Sequence of chain 1.E:
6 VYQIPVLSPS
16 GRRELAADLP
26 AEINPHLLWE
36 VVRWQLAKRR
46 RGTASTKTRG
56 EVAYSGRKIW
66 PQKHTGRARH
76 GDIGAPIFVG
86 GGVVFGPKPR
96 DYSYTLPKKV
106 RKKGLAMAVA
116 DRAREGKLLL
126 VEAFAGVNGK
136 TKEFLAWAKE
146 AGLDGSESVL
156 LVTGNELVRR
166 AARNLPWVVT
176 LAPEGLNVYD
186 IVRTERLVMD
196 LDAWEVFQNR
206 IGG

This small molecule binds to this protein.
Small molecule (SMILES): NC(=[NH2+])NCCC[C@H](N)C(=O)O

Binding-site contacts:
Ligand atom N contacts residue MG1 of chain 1.RG at 4.3 Å.
Ligand atom C contacts residue MG1 of chain 1.RG at 4.3 Å.
Ligand atom CD contacts residue THR175 of chain 1.E at 3.7 Å.
Ligand atom NE contacts residue THR175 of chain 1.E at 3.2 Å (h-bond).
Ligand atom OXT contacts residue MG1 of chain 1.CTA at 4.5 Å.
Ligand atom OXT contacts residue ARG168 of chain 1.E at 4.2 Å.
Ligand atom OXT contacts residue MG1 of chain 1.RG at 3.4 Å.
Ligand atom CZ contacts residue ARG164 of chain 1.E at 4.0 Å.
Ligand atom O contacts residue ARG168 of chain 1.E at 3.9 Å.
Ligand atom CG contacts residue THR175 of chain 1.E at 4.2 Å.
Ligand atom NH2 contacts residue THR175 of chain 1.E at 4.3 Å.
Ligand atom NH2 contacts residue ARG164 of chain 1.E at 4.5 Å.
Ligand atom NH1 contacts residue THR175 of chain 1.E at 3.8 Å.
Ligand atom CZ contacts residue THR175 of chain 1.E at 3.6 Å.
Ligand atom NH1 contacts residue ARG164 of chain 1.E at 2.8 Å (salt-bridge).